Binding-site contacts:
Ligand atom OAH contacts residue ARG181 of chain 1.A at 3.8 Å.
Ligand atom CLS contacts residue ARG177 of chain 1.A at 3.5 Å.
Ligand atom NAK contacts residue ALA42 of chain 1.A at 3.8 Å.
Ligand atom CLS contacts residue ARG109 of chain 1.A at 3.4 Å.
Ligand atom CLS contacts residue PHE135 of chain 1.A at 4.1 Å.
Ligand atom CAP contacts residue ARG109 of chain 1.A at 4.0 Å.
Ligand atom CAF contacts residue ARG181 of chain 1.A at 3.8 Å.
Ligand atom CAO contacts residue SER179 of chain 1.A at 4.1 Å.
Ligand atom CAQ contacts residue ARG177 of chain 1.A at 4.0 Å.
Ligand atom CAQ contacts residue GLU180 of chain 1.A at 3.7 Å.
Ligand atom CAM contacts residue ALA42 of chain 1.A at 3.9 Å (hydrophobic).
Ligand atom CAN contacts residue GLU180 of chain 1.A at 3.8 Å.
Ligand atom OAG contacts residue GLU36 of chain 1.A at 3.5 Å (salt-bridge).
Ligand atom CLS contacts residue PHE176 of chain 1.A at 3.2 Å.
Ligand atom CAQ contacts residue PHE176 of chain 1.A at 2.9 Å (hydrophobic).
Ligand atom CAN contacts residue VAL107 of chain 1.A at 4.0 Å (hydrophobic).
Ligand atom NAL contacts residue ALA42 of chain 1.A at 3.5 Å.
Ligand atom CAC contacts residue LYS39 of chain 1.A at 3.9 Å.
Ligand atom CAP contacts residue GLU180 of chain 1.A at 3.7 Å.
Ligand atom CAF contacts residue LYS39 of chain 1.A at 3.5 Å.
Ligand atom CAO contacts residue PHE176 of chain 1.A at 3.5 Å (hydrophobic).
Ligand atom CAP contacts residue PHE176 of chain 1.A at 3.9 Å (hydrophobic).
Ligand atom CAP contacts residue PHE135 of chain 1.A at 3.7 Å (hydrophobic).
Ligand atom CAM contacts residue GLU180 of chain 1.A at 3.5 Å.
Ligand atom CAB contacts residue SER179 of chain 1.A at 3.9 Å.
Ligand atom CAE contacts residue SER179 of chain 1.A at 3.8 Å.
Ligand atom CAO contacts residue GLU180 of chain 1.A at 3.3 Å.
Ligand atom CLS contacts residue TRP173 of chain 1.A at 3.5 Å.
Ligand atom CAD contacts residue LYS39 of chain 1.A at 3.8 Å.
Ligand atom OAH contacts residue LYS39 of chain 1.A at 3.9 Å.
Ligand atom CAR contacts residue GLU180 of chain 1.A at 4.0 Å.
Ligand atom CAE contacts residue LYS39 of chain 1.A at 3.8 Å.
Ligand atom CAA contacts residue LYS39 of chain 1.A at 3.6 Å.
Ligand atom CAD contacts residue SER179 of chain 1.A at 3.1 Å.
Ligand atom NAL contacts residue GLU180 of chain 1.A at 3.5 Å.
Ligand atom CAB contacts residue ARG181 of chain 1.A at 4.1 Å.
Ligand atom CAB contacts residue LYS39 of chain 1.A at 4.1 Å.
Ligand atom CAC contacts residue SER179 of chain 1.A at 3.2 Å.
Ligand atom CAR contacts residue PHE176 of chain 1.A at 3.3 Å (hydrophobic).
Ligand atom NAK contacts residue GLU180 of chain 1.A at 3.6 Å.

This small molecule binds to this protein.
Small molecule (SMILES): Oc1ccc(/C=N/Nc2ccc(Cl)cc2)c(O)c1O

Sequence of chain 1.A:
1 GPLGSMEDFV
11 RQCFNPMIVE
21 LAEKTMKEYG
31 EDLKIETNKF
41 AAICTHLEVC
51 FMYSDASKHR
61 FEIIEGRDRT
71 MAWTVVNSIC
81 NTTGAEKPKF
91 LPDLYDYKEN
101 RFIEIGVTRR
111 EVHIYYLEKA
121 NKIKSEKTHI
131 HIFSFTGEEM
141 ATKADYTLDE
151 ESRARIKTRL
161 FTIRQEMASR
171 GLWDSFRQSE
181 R